Sequence of chain 1.H:
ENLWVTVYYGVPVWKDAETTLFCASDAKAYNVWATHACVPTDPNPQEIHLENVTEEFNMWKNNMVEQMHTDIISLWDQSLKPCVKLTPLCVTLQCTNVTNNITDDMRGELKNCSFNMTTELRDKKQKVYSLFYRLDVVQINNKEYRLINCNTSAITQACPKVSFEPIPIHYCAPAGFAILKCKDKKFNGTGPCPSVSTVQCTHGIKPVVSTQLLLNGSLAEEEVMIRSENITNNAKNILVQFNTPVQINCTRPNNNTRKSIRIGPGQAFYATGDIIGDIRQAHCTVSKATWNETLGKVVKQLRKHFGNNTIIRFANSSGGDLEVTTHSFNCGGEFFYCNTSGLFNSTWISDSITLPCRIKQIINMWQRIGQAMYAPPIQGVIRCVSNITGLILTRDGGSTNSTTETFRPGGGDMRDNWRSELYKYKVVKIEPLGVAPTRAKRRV

Binding-site contacts:
Ligand atom C6 contacts residue TYR156 of chain 1.H at 4.2 Å (hydrophobic).
Ligand atom C4 contacts residue TYR156 of chain 1.H at 4.2 Å (hydrophobic).
Ligand atom O4 contacts residue TYR156 of chain 1.H at 3.2 Å (h-bond).
Ligand atom C8 contacts residue ASP311 of chain 1.H at 3.5 Å.
Ligand atom C7 contacts residue LEU158 of chain 1.H at 4.5 Å (hydrophobic).
Ligand atom C2 contacts residue TYR156 of chain 1.H at 4.0 Å (hydrophobic).
Ligand atom C7 contacts residue TYR156 of chain 1.H at 3.8 Å (hydrophobic).
Ligand atom O7 contacts residue LEU158 of chain 1.H at 3.8 Å.
Ligand atom N2 contacts residue TYR156 of chain 1.H at 3.3 Å (h-bond).
Ligand atom N2 contacts residue ASN139 of chain 1.H at 3.4 Å (h-bond).
Ligand atom C1 contacts residue ASN139 of chain 1.H at 1.4 Å.
Ligand atom C7 contacts residue ASP311 of chain 1.H at 4.5 Å.
Ligand atom C2 contacts residue ASN139 of chain 1.H at 2.4 Å.
Ligand atom O3 contacts residue ASN139 of chain 1.H at 3.6 Å.
Ligand atom C1 contacts residue TYR156 of chain 1.H at 3.4 Å (hydrophobic).
Ligand atom O5 contacts residue TYR156 of chain 1.H at 3.9 Å.
Ligand atom C5 contacts residue ASN139 of chain 1.H at 3.6 Å.
Ligand atom O5 contacts residue ASN139 of chain 1.H at 2.4 Å (h-bond).
Ligand atom C5 contacts residue TYR156 of chain 1.H at 3.6 Å (hydrophobic).
Ligand atom C8 contacts residue TYR156 of chain 1.H at 3.9 Å (hydrophobic).
Ligand atom C4 contacts residue ASN139 of chain 1.H at 4.2 Å.
Ligand atom O7 contacts residue ASN139 of chain 1.H at 3.4 Å (h-bond).
Ligand atom C7 contacts residue ASN139 of chain 1.H at 3.7 Å.
Ligand atom C3 contacts residue ASN139 of chain 1.H at 3.5 Å.

This protein binds this small molecule.
Small molecule (SMILES): CC(=O)N[C@H]1[C@H](O[C@H]2[C@H](O)[C@@H](NC(C)=O)CO[C@@H]2CO)O[C@H](CO)[C@@H](O)[C@@H]1O